This protein binds this small molecule.
Small molecule (SMILES): CCOC(=O)C1=C(COCCN)NC(C)=C(C(=O)OC)C1c1ccccc1Cl

Binding-site contacts:
Ligand atom CAH contacts residue PRO349 of chain 1.A at 3.8 Å (hydrophobic).
Ligand atom CAA contacts residue ARG54 of chain 1.A at 3.7 Å.
Ligand atom CAB contacts residue MET346 of chain 1.A at 3.6 Å (hydrophobic).
Ligand atom CAT contacts residue LEU32 of chain 1.A at 4.1 Å (hydrophobic).
Ligand atom CAL contacts residue GLU199 of chain 1.A at 3.6 Å.
Ligand atom CAW contacts residue GLN196 of chain 1.A at 3.9 Å.
Ligand atom CAH contacts residue GLU368 of chain 1.A at 3.7 Å.
Ligand atom CAH contacts residue PHE370 of chain 1.A at 4.1 Å (hydrophobic).
Ligand atom OAF contacts residue LEU200 of chain 1.A at 3.8 Å.
Ligand atom CAL contacts residue LEU200 of chain 1.A at 3.4 Å (hydrophobic).
Ligand atom OAQ contacts residue MET346 of chain 1.A at 3.7 Å.
Ligand atom OAQ contacts residue VAL458 of chain 1.A at 3.1 Å.
Ligand atom OAR contacts residue GLN196 of chain 1.A at 3.5 Å.
Ligand atom CAA contacts residue GLU368 of chain 1.A at 4.0 Å.
Ligand atom CAT contacts residue GLN196 of chain 1.A at 4.1 Å.
Ligand atom NAD contacts residue ARG30 of chain 1.A at 3.5 Å (salt-bridge).
Ligand atom CAC contacts residue VAL458 of chain 1.A at 3.8 Å (hydrophobic).
Ligand atom OAS contacts residue GLU199 of chain 1.A at 3.3 Å.
Ligand atom CAC contacts residue MET346 of chain 1.A at 3.8 Å (hydrophobic).
Ligand atom OAR contacts residue LEU32 of chain 1.A at 3.9 Å.
Ligand atom NAP contacts residue GLN196 of chain 1.A at 3.3 Å (h-bond).
Ligand atom CAN contacts residue LEU32 of chain 1.A at 3.5 Å (hydrophobic).
Ligand atom CAM contacts residue GLN196 of chain 1.A at 3.5 Å.
Ligand atom NAP contacts residue LEU32 of chain 1.A at 3.6 Å.
Ligand atom CAA contacts residue GLU199 of chain 1.A at 4.2 Å.
Ligand atom CAK contacts residue PHE370 of chain 1.A at 3.8 Å (hydrophobic).
Ligand atom CAI contacts residue GLU368 of chain 1.A at 4.1 Å.
Ligand atom CAC contacts residue GLY457 of chain 1.A at 3.6 Å.
Ligand atom CLAG contacts residue GLU199 of chain 1.A at 3.4 Å.
Ligand atom CAH contacts residue GLU199 of chain 1.A at 4.1 Å.
Ligand atom OAE contacts residue VAL458 of chain 1.A at 3.9 Å.
Ligand atom CAJ contacts residue GLU199 of chain 1.A at 3.5 Å.
Ligand atom CAU contacts residue VAL458 of chain 1.A at 3.5 Å (hydrophobic).
Ligand atom CAB contacts residue VAL458 of chain 1.A at 3.7 Å (hydrophobic).
Ligand atom CAZ contacts residue GLU199 of chain 1.A at 3.8 Å.
Ligand atom CAI contacts residue PHE370 of chain 1.A at 3.1 Å (hydrophobic).
Ligand atom CAC contacts residue LEU32 of chain 1.A at 3.7 Å (hydrophobic).
Ligand atom CAV contacts residue GLU199 of chain 1.A at 4.2 Å.
Ligand atom CAX contacts residue VAL458 of chain 1.A at 3.8 Å (hydrophobic).
Ligand atom CAM contacts residue LEU32 of chain 1.A at 3.9 Å (hydrophobic).

Sequence of chain 1.A:
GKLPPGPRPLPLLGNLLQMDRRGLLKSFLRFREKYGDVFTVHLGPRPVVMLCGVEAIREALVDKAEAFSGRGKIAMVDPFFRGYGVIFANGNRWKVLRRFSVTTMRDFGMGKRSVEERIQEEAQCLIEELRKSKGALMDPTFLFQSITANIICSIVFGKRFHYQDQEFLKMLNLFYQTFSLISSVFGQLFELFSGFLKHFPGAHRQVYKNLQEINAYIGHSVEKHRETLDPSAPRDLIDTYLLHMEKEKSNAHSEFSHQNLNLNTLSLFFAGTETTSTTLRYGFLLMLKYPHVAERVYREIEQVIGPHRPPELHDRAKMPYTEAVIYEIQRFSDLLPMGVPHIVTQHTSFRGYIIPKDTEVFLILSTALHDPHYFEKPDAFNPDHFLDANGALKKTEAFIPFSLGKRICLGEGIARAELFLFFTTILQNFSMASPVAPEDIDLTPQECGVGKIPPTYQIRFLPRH